Sequence of chain 1.I:
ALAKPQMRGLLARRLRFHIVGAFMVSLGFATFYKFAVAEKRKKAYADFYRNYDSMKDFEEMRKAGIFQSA

Sequence of chain 1.A:
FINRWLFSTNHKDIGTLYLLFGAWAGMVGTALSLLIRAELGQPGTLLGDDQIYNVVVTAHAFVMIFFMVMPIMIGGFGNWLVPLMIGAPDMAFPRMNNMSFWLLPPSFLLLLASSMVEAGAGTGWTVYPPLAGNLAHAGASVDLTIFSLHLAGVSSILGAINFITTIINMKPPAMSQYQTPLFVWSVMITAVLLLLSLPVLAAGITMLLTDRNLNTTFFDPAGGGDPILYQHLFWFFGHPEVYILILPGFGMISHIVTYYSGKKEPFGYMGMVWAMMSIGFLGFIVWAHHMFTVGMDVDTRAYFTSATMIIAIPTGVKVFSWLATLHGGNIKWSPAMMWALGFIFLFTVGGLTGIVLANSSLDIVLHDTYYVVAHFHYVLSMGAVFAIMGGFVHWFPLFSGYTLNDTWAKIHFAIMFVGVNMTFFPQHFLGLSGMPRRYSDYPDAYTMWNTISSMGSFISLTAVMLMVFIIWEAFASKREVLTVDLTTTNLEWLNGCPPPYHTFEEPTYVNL

Sequence of chain 1.B:
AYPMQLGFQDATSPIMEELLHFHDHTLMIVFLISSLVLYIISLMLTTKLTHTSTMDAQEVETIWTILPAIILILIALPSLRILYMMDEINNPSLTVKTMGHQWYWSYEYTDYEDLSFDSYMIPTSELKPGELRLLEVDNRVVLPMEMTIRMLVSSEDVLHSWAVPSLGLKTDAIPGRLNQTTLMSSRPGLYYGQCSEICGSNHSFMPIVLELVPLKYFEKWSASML

The protein below binds the small molecule below.
Small molecule (SMILES): CCCCCCCCCCO[C@@H]1O[C@H](CO)[C@@H](O[C@H]2O[C@H](CO)[C@@H](O)[C@H](O)[C@H]2O)[C@H](O)[C@H]1O

Binding-site contacts:
Ligand atom C34 contacts residue ILE64 of chain 1.B at 4.1 Å (hydrophobic).
Ligand atom C22 contacts residue TRP65 of chain 1.B at 4.4 Å (hydrophobic).
Ligand atom C19 contacts residue VAL61 of chain 1.B at 4.5 Å (hydrophobic).
Ligand atom C37 contacts residue LEU37 of chain 1.B at 4.0 Å (hydrophobic).
Ligand atom C40 contacts residue PHE321 of chain 1.A at 3.7 Å (hydrophobic).
Ligand atom O16 contacts residue LEU17 of chain 1.I at 4.3 Å.
Ligand atom C22 contacts residue VAL61 of chain 1.B at 3.4 Å (hydrophobic).
Ligand atom C28 contacts residue ILE64 of chain 1.B at 4.2 Å (hydrophobic).
Ligand atom C40 contacts residue LEU68 of chain 1.B at 4.4 Å (hydrophobic).
Ligand atom C18 contacts residue VAL61 of chain 1.B at 4.3 Å (hydrophobic).
Ligand atom C18 contacts residue DMU1 of chain 1.VA at 4.1 Å.
Ligand atom C31 contacts residue DMU1 of chain 1.VA at 4.3 Å.
Ligand atom C25 contacts residue VAL61 of chain 1.B at 4.3 Å (hydrophobic).
Ligand atom C43 contacts residue PHE321 of chain 1.A at 4.0 Å (hydrophobic).
Ligand atom C43 contacts residue LEU37 of chain 1.B at 4.2 Å (hydrophobic).
Ligand atom C25 contacts residue TRP65 of chain 1.B at 4.2 Å (hydrophobic).
Ligand atom C18 contacts residue LEU17 of chain 1.I at 4.0 Å (hydrophobic).
Ligand atom C37 contacts residue PHE321 of chain 1.A at 3.9 Å (hydrophobic).
Ligand atom C22 contacts residue DMU1 of chain 1.VA at 4.5 Å.
Ligand atom C25 contacts residue DMU1 of chain 1.VA at 3.8 Å.